Sequence of chain 1.E:
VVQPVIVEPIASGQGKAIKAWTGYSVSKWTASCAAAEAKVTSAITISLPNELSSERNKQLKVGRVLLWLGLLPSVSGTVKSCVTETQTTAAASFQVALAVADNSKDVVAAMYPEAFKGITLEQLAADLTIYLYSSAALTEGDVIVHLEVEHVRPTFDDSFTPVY

Binding-site contacts:
Ligand atom C1' contacts residue TRP47 of chain 1.D at 4.3 Å (hydrophobic).
Ligand atom C6 contacts residue TRP47 of chain 1.D at 3.9 Å (hydrophobic).
Ligand atom OP2 contacts residue GLY49 of chain 1.E at 4.2 Å.
Ligand atom N1 contacts residue THR48 of chain 1.D at 4.0 Å.
Ligand atom C5 contacts residue TRP47 of chain 1.D at 3.8 Å (hydrophobic).
Ligand atom O4' contacts residue TRP47 of chain 1.D at 4.1 Å.
Ligand atom C6 contacts residue THR48 of chain 1.D at 4.2 Å.
Ligand atom C8 contacts residue TRP47 of chain 1.D at 3.8 Å (hydrophobic).
Ligand atom N9 contacts residue TRP47 of chain 1.D at 3.9 Å.
Ligand atom O4' contacts residue LYS143 of chain 1.D at 4.1 Å.
Ligand atom OP2 contacts residue VAL178 of chain 1.E at 4.5 Å.
Ligand atom N6 contacts residue TRP47 of chain 1.D at 3.8 Å.
Ligand atom N1 contacts residue TRP47 of chain 1.D at 4.3 Å.
Ligand atom N6 contacts residue TYR50 of chain 1.D at 4.2 Å.
Ligand atom C5' contacts residue VAL178 of chain 1.E at 4.5 Å (hydrophobic).
Ligand atom N7 contacts residue TRP47 of chain 1.D at 3.7 Å.
Ligand atom N6 contacts residue THR48 of chain 1.D at 3.3 Å (h-bond).
Ligand atom N3 contacts residue TRP47 of chain 1.D at 4.1 Å.
Ligand atom C4 contacts residue TRP47 of chain 1.D at 3.9 Å (hydrophobic).
Ligand atom C2 contacts residue TRP47 of chain 1.D at 4.2 Å (hydrophobic).

Sequence of chain 1.D:
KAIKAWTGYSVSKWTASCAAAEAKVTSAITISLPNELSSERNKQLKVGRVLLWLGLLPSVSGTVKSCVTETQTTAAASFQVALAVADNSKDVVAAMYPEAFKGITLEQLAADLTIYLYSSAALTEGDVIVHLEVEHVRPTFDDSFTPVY

A small-molecule ligand and the protein it binds are described below.
Small molecule (SMILES): Nc1ncnc2c1ncn2[C@@H]1O[C@H](COO[C@@H]2C[C@@H](CO[P](=O)(O)O[C@H]3[C@@H](O)[C@H](n4cnc5c(N)ncnc54)O[C@@H]3COP(=O)=O)O[C@H]2n2ccc(=O)[nH]c2=O)[C@@H](OOP(O)OC[C@H]2O[C@@H](n3ccc(=O)[nH]c3=O)[C@H](O)[C@@H]2O)[C@H]1O.Op1oo1